Sequence of chain 1.E:
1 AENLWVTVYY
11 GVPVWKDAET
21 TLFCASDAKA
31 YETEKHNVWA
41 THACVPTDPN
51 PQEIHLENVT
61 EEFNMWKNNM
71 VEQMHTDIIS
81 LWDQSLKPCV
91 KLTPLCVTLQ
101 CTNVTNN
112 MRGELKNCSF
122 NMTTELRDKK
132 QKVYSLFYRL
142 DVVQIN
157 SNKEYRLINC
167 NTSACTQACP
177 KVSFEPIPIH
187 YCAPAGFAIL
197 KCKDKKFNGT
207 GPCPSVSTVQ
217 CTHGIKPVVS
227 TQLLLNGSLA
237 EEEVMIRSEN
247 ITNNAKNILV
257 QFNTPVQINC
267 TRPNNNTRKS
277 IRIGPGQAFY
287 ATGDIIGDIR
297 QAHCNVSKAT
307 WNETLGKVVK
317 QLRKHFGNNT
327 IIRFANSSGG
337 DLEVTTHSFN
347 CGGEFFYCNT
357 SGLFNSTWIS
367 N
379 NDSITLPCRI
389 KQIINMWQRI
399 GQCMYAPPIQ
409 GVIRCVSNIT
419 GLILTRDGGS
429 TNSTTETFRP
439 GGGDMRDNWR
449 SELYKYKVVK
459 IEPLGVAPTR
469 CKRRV

Binding-site contacts:
Ligand atom C3 contacts residue ASN332 of chain 1.E at 3.8 Å.
Ligand atom C1 contacts residue ASN332 of chain 1.E at 1.4 Å.
Ligand atom C4 contacts residue NAG1 of chain 1.NA at 4.4 Å.
Ligand atom O3 contacts residue NAG1 of chain 1.NA at 3.5 Å.
Ligand atom O7 contacts residue NAG2 of chain 1.NA at 3.3 Å (h-bond).
Ligand atom C5 contacts residue ASN332 of chain 1.E at 3.7 Å.
Ligand atom C8 contacts residue THR341 of chain 1.E at 3.8 Å.
Ligand atom C8 contacts residue NAG2 of chain 1.NA at 3.9 Å.
Ligand atom C3 contacts residue NAG1 of chain 1.NA at 4.5 Å.
Ligand atom C1 contacts residue NAG1 of chain 1.NA at 4.3 Å.
Ligand atom O5 contacts residue NAG1 of chain 1.NA at 4.1 Å.
Ligand atom O7 contacts residue NAG1 of chain 1.NA at 4.2 Å.
Ligand atom C6 contacts residue BMA3 of chain 1.NA at 4.2 Å.
Ligand atom C5 contacts residue NAG2 of chain 1.NA at 4.3 Å.
Ligand atom O7 contacts residue ASN332 of chain 1.E at 2.8 Å (h-bond).
Ligand atom O6 contacts residue BMA3 of chain 1.NA at 4.3 Å.
Ligand atom C4 contacts residue ASN332 of chain 1.E at 4.3 Å.
Ligand atom O6 contacts residue NAG1 of chain 1.NA at 2.9 Å (h-bond).
Ligand atom N2 contacts residue ASN332 of chain 1.E at 3.0 Å (h-bond).
Ligand atom C7 contacts residue ASN332 of chain 1.E at 3.2 Å.
Ligand atom O4 contacts residue NAG2 of chain 1.NA at 3.9 Å.
Ligand atom O7 contacts residue ASN355 of chain 1.E at 4.3 Å.
Ligand atom O7 contacts residue SER357 of chain 1.E at 4.2 Å.
Ligand atom O5 contacts residue ASN332 of chain 1.E at 2.3 Å (h-bond).
Ligand atom C7 contacts residue NAG2 of chain 1.NA at 3.9 Å.
Ligand atom O5 contacts residue BMA3 of chain 1.NA at 4.5 Å.
Ligand atom C2 contacts residue ASN332 of chain 1.E at 2.5 Å.
Ligand atom C6 contacts residue NAG1 of chain 1.NA at 4.0 Å.
Ligand atom C5 contacts residue NAG1 of chain 1.NA at 4.0 Å.
Ligand atom O6 contacts residue NAG2 of chain 1.NA at 4.1 Å.

A protein and the small-molecule ligand that binds it are described below.
Small molecule (SMILES): CC(=O)N[C@H]1[C@H](O[C@H]2[C@H](O)[C@@H](NC(C)=O)CO[C@@H]2CO)O[C@H](CO)[C@@H](O[C@@H]2O[C@H](CO)[C@@H](O)[C@H](O)[C@@H]2O)[C@@H]1O